Binding-site contacts:
Ligand atom O2 contacts residue ARG125 of chain 1.D at 3.7 Å.
Ligand atom O7 contacts residue THR352 of chain 1.D at 2.6 Å (h-bond).
Ligand atom C4 contacts residue ASN345 of chain 1.D at 4.2 Å.
Ligand atom C1 contacts residue THR347 of chain 1.D at 3.6 Å.
Ligand atom C1 contacts residue ASN348 of chain 1.D at 3.6 Å.
Ligand atom O3 contacts residue ARG125 of chain 1.D at 3.7 Å.
Ligand atom C8 contacts residue ASN345 of chain 1.D at 3.3 Å.
Ligand atom O6 contacts residue PRO374 of chain 1.D at 2.5 Å (h-bond).
Ligand atom O4 contacts residue ASP129 of chain 1.D at 2.6 Å (salt-bridge).
Ligand atom C2 contacts residue ASN345 of chain 1.D at 2.4 Å.
Ligand atom C7 contacts residue THR352 of chain 1.D at 3.8 Å.
Ligand atom O5 contacts residue ASN345 of chain 1.D at 2.3 Å (h-bond).
Ligand atom C5 contacts residue ASN345 of chain 1.D at 3.6 Å.
Ligand atom O4 contacts residue TRP372 of chain 1.D at 3.7 Å.
Ligand atom C5 contacts residue ARG125 of chain 1.D at 3.4 Å.
Ligand atom O6 contacts residue GLY377 of chain 1.D at 4.1 Å.
Ligand atom O6 contacts residue ASP373 of chain 1.D at 4.0 Å.
Ligand atom C4 contacts residue ARG125 of chain 1.D at 4.2 Å.
Ligand atom N2 contacts residue ASN345 of chain 1.D at 2.9 Å (h-bond).
Ligand atom C5 contacts residue ASN348 of chain 1.D at 4.2 Å.
Ligand atom C1 contacts residue ASN345 of chain 1.D at 1.4 Å.
Ligand atom O6 contacts residue TRP372 of chain 1.D at 3.9 Å.
Ligand atom O3 contacts residue ASP129 of chain 1.D at 2.5 Å (salt-bridge).
Ligand atom O5 contacts residue ASN348 of chain 1.D at 3.1 Å (h-bond).
Ligand atom O5 contacts residue THR347 of chain 1.D at 4.0 Å.
Ligand atom C3 contacts residue ASP129 of chain 1.D at 3.7 Å.
Ligand atom C6 contacts residue TRP372 of chain 1.D at 3.9 Å (hydrophobic).
Ligand atom C6 contacts residue ARG125 of chain 1.D at 4.0 Å.
Ligand atom C2 contacts residue ARG125 of chain 1.D at 3.6 Å.
Ligand atom O4 contacts residue ARG125 of chain 1.D at 3.2 Å.
Ligand atom O6 contacts residue ARG125 of chain 1.D at 4.0 Å.
Ligand atom O7 contacts residue ASN345 of chain 1.D at 2.9 Å (h-bond).
Ligand atom C6 contacts residue PRO374 of chain 1.D at 3.2 Å (hydrophobic).
Ligand atom C2 contacts residue THR352 of chain 1.D at 4.1 Å.
Ligand atom C8 contacts residue LYS346 of chain 1.D at 4.0 Å.
Ligand atom C7 contacts residue ASN345 of chain 1.D at 2.9 Å.
Ligand atom C3 contacts residue ARG125 of chain 1.D at 4.2 Å.
Ligand atom C3 contacts residue ASN345 of chain 1.D at 3.8 Å.
Ligand atom O6 contacts residue ARG161 of chain 1.D at 3.6 Å.
Ligand atom C4 contacts residue ASP129 of chain 1.D at 3.4 Å.

A small-molecule ligand and the protein it binds are described below.
Small molecule (SMILES): CC(=O)N[C@H]1[C@H](O[C@H]2[C@H](O)[C@@H](NC(C)=O)CO[C@@H]2CO)O[C@H](CO)[C@@H](O[C@H]2O[C@H](CO[C@H]3O[C@H](CO)[C@@H](O)[C@H](O)[C@@H]3O)[C@@H](O)[C@H](O[C@H]3O[C@H](CO)[C@@H](O)[C@H](O)[C@@H]3O)[C@@H]2O)[C@@H]1O

Sequence of chain 1.D:
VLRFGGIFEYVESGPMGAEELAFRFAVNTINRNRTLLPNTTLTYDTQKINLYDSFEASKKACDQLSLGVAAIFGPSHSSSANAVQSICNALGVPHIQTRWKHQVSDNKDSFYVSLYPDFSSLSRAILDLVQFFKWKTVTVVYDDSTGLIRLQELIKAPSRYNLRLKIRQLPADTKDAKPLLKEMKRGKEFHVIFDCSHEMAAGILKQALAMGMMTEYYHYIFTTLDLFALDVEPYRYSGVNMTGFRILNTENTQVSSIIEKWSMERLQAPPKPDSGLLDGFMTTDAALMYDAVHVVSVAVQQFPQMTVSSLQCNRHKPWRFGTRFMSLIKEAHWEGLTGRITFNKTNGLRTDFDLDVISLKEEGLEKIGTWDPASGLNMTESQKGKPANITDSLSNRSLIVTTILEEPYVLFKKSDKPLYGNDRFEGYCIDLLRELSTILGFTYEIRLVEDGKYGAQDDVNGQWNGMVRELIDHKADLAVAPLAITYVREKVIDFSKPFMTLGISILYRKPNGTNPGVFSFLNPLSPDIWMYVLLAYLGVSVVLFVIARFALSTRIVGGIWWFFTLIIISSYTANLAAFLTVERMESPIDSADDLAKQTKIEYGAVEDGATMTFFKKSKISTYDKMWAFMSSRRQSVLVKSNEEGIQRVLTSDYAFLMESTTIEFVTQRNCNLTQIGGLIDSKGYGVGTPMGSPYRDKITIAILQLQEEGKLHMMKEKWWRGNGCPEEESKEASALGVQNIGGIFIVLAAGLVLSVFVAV